A small-molecule ligand and the protein it binds are described below.
Small molecule (SMILES): CC1=C(/C=C/C(C)=C2/C=C/C(=C/C=O)CC2)C(C)(C)CCC1

Sequence of chain 1.A:
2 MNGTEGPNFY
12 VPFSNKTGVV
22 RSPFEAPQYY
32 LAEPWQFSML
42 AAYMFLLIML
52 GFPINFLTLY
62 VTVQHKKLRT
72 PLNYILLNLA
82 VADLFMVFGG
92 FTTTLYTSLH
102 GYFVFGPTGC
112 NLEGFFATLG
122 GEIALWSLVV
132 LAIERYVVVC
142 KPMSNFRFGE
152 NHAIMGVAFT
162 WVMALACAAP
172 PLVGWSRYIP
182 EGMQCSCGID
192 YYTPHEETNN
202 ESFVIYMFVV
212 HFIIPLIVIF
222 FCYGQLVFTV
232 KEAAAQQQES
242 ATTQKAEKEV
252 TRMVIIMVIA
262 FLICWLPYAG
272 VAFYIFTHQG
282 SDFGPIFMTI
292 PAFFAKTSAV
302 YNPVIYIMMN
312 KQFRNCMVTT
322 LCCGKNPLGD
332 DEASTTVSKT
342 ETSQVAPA

Binding-site contacts:
Ligand atom C19 contacts residue ILE190 of chain 1.A at 3.9 Å (hydrophobic).
Ligand atom C12 contacts residue TYR269 of chain 1.A at 3.7 Å (hydrophobic).
Ligand atom C3 contacts residue PHE213 of chain 1.A at 3.5 Å (hydrophobic).
Ligand atom C14 contacts residue LYS297 of chain 1.A at 2.4 Å.
Ligand atom C11 contacts residue CYS188 of chain 1.A at 3.7 Å (hydrophobic).
Ligand atom C12 contacts residue GLY189 of chain 1.A at 3.6 Å.
Ligand atom C12 contacts residue CYS188 of chain 1.A at 3.1 Å (hydrophobic).
Ligand atom C12 contacts residue GLU182 of chain 1.A at 4.0 Å.
Ligand atom C13 contacts residue LYS297 of chain 1.A at 3.6 Å.
Ligand atom C10 contacts residue THR119 of chain 1.A at 4.2 Å.
Ligand atom C18 contacts residue TRP266 of chain 1.A at 3.1 Å (hydrophobic).
Ligand atom C14 contacts residue ALA118 of chain 1.A at 4.2 Å (hydrophobic).
Ligand atom C9 contacts residue TYR269 of chain 1.A at 3.5 Å (hydrophobic).
Ligand atom C13 contacts residue ALA118 of chain 1.A at 3.9 Å (hydrophobic).
Ligand atom C14 contacts residue CYS188 of chain 1.A at 4.0 Å (hydrophobic).
Ligand atom C15 contacts residue LYS297 of chain 1.A at 1.3 Å.
Ligand atom C10 contacts residue TYR269 of chain 1.A at 3.3 Å (hydrophobic).
Ligand atom C15 contacts residue ALA293 of chain 1.A at 4.2 Å (hydrophobic).
Ligand atom C20 contacts residue ALA118 of chain 1.A at 3.8 Å (hydrophobic).
Ligand atom C15 contacts residue GLU114 of chain 1.A at 3.4 Å.
Ligand atom C2 contacts residue PHE213 of chain 1.A at 3.8 Å (hydrophobic).
Ligand atom C11 contacts residue GLY189 of chain 1.A at 3.3 Å.
Ligand atom C16 contacts residue PHE209 of chain 1.A at 3.8 Å (hydrophobic).
Ligand atom C5 contacts residue TRP266 of chain 1.A at 4.1 Å (hydrophobic).
Ligand atom C13 contacts residue CYS188 of chain 1.A at 4.1 Å (hydrophobic).
Ligand atom C20 contacts residue LYS297 of chain 1.A at 4.1 Å.
Ligand atom C8 contacts residue TYR269 of chain 1.A at 3.5 Å (hydrophobic).
Ligand atom C7 contacts residue TYR269 of chain 1.A at 4.1 Å (hydrophobic).
Ligand atom C15 contacts residue SER187 of chain 1.A at 4.0 Å.
Ligand atom C14 contacts residue SER187 of chain 1.A at 3.8 Å.
Ligand atom C14 contacts residue GLU114 of chain 1.A at 3.8 Å.
Ligand atom C16 contacts residue MET208 of chain 1.A at 4.0 Å (hydrophobic).
Ligand atom C19 contacts residue THR119 of chain 1.A at 3.9 Å.
Ligand atom C11 contacts residue TYR269 of chain 1.A at 3.2 Å (hydrophobic).
Ligand atom C17 contacts residue HIS212 of chain 1.A at 3.6 Å.
Ligand atom C17 contacts residue GLU123 of chain 1.A at 3.1 Å.
Ligand atom C9 contacts residue THR119 of chain 1.A at 4.0 Å.
Ligand atom C contacts residue TYR269 of chain 1.A at 3.8 Å (hydrophobic).
Ligand atom C4 contacts residue TRP266 of chain 1.A at 4.1 Å (hydrophobic).
Ligand atom C19 contacts residue TYR269 of chain 1.A at 3.9 Å (hydrophobic).